Binding-site contacts:
Ligand atom NA2 contacts residue THR140 of chain 1.B at 3.1 Å (h-bond).
Ligand atom O contacts residue ILE91 of chain 1.B at 3.2 Å.
Ligand atom OA2 contacts residue ASP144 of chain 1.B at 2.7 Å (salt-bridge).
Ligand atom NA2 contacts residue ASP141 of chain 1.B at 3.4 Å.
Ligand atom OA2 contacts residue ASN106 of chain 1.B at 2.6 Å (h-bond).
Ligand atom N1 contacts residue LEU92 of chain 1.B at 3.1 Å (h-bond).
Ligand atom CA1 contacts residue HIS108 of chain 1.B at 3.4 Å.
Ligand atom C7 contacts residue ARG90 of chain 1.B at 3.0 Å.
Ligand atom C11 contacts residue LEU118 of chain 1.B at 3.6 Å (hydrophobic).
Ligand atom N contacts residue MET89 of chain 1.B at 3.4 Å (h-bond).
Ligand atom NA2 contacts residue LEU92 of chain 1.B at 3.1 Å (h-bond).
Ligand atom CA1 contacts residue ASP144 of chain 1.B at 3.2 Å.
Ligand atom O4 contacts residue GLU142 of chain 1.B at 3.5 Å (salt-bridge).
Ligand atom OA1 contacts residue HIS108 of chain 1.B at 2.7 Å (h-bond).
Ligand atom C8 contacts residue ILE91 of chain 1.B at 3.4 Å (hydrophobic).
Ligand atom C9 contacts residue ASN106 of chain 1.B at 3.6 Å.
Ligand atom OE1 contacts residue ILE91 of chain 1.B at 2.4 Å (h-bond).
Ligand atom CD contacts residue ARG64 of chain 1.B at 3.3 Å.
Ligand atom C9 contacts residue GAR1 of chain 1.F at 3.4 Å.
Ligand atom O1 contacts residue LEU118 of chain 1.B at 3.3 Å.
Ligand atom C contacts residue ILE91 of chain 1.B at 3.6 Å (hydrophobic).
Ligand atom OE1 contacts residue ARG64 of chain 1.B at 2.8 Å (salt-bridge).
Ligand atom C2 contacts residue THR140 of chain 1.B at 3.3 Å.
Ligand atom NA2 contacts residue VAL97 of chain 1.B at 3.1 Å.
Ligand atom C8A contacts residue LEU92 of chain 1.B at 3.6 Å (hydrophobic).
Ligand atom C10 contacts residue GAR1 of chain 1.F at 3.1 Å.
Ligand atom O4 contacts residue ASP144 of chain 1.B at 2.8 Å (salt-bridge).
Ligand atom N3 contacts residue THR140 of chain 1.B at 2.7 Å (h-bond).
Ligand atom OA2 contacts residue HIS108 of chain 1.B at 3.2 Å (h-bond).
Ligand atom OA1 contacts residue GAR1 of chain 1.F at 3.1 Å (h-bond).
Ligand atom C8 contacts residue LEU92 of chain 1.B at 3.3 Å (hydrophobic).
Ligand atom C9 contacts residue PHE88 of chain 1.B at 3.4 Å (hydrophobic).
Ligand atom CD contacts residue ILE91 of chain 1.B at 3.6 Å (hydrophobic).
Ligand atom C16 contacts residue MET89 of chain 1.B at 3.4 Å (hydrophobic).
Ligand atom C11 contacts residue ILE91 of chain 1.B at 3.6 Å (hydrophobic).
Ligand atom N3 contacts residue VAL139 of chain 1.B at 3.4 Å.
Ligand atom C15 contacts residue PHE88 of chain 1.B at 3.3 Å (hydrophobic).
Ligand atom C8 contacts residue ARG90 of chain 1.B at 3.0 Å.
Ligand atom C15 contacts residue GAR1 of chain 1.F at 3.3 Å.
Ligand atom OE1 contacts residue ARG90 of chain 1.B at 3.3 Å.

This protein binds this small molecule.
Small molecule (SMILES): Nc1nc2ccc(C[C@H](C(=O)O)c3ccc(C(=O)N[C@@H](CCC(=O)O)C(=O)O)cc3)cc2c(=O)[nH]1

Sequence of chain 1.B:
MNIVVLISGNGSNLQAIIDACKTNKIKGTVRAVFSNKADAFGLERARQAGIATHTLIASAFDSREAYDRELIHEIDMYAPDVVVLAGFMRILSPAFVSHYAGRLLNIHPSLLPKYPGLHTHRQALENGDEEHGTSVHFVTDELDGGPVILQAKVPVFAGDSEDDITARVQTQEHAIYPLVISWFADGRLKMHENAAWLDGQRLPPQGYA